Binding-site contacts:
Ligand atom OAC contacts residue ASN141 of chain 1.C at 2.6 Å (h-bond).
Ligand atom CAH contacts residue TYR153 of chain 1.C at 3.6 Å (hydrophobic).
Ligand atom CAE contacts residue VAL91 of chain 1.C at 3.9 Å (hydrophobic).
Ligand atom CAL contacts residue NAD1 of chain 1.L at 4.0 Å.
Ligand atom CAK contacts residue THR142 of chain 1.C at 3.1 Å.
Ligand atom OAC contacts residue PRO183 of chain 1.C at 3.8 Å.
Ligand atom CAJ contacts residue HIS196 of chain 1.C at 3.9 Å.
Ligand atom CAE contacts residue MET150 of chain 1.C at 3.2 Å (hydrophobic).
Ligand atom OAB contacts residue SER140 of chain 1.C at 2.8 Å (h-bond).
Ligand atom OAC contacts residue SER140 of chain 1.C at 3.2 Å (h-bond).
Ligand atom CAA contacts residue LEU185 of chain 1.C at 4.1 Å (hydrophobic).
Ligand atom CAD contacts residue HIS196 of chain 1.C at 3.6 Å.
Ligand atom OAC contacts residue THR142 of chain 1.C at 3.1 Å.
Ligand atom CAI contacts residue THR142 of chain 1.C at 3.7 Å.
Ligand atom OAB contacts residue THR142 of chain 1.C at 4.0 Å.
Ligand atom CAK contacts residue SER140 of chain 1.C at 4.1 Å.
Ligand atom OAB contacts residue NAD1 of chain 1.L at 2.7 Å.
Ligand atom CAJ contacts residue LEU185 of chain 1.C at 4.0 Å (hydrophobic).
Ligand atom CAK contacts residue ASN141 of chain 1.C at 3.6 Å.
Ligand atom CAE contacts residue HIS196 of chain 1.C at 3.5 Å.
Ligand atom CAD contacts residue LEU185 of chain 1.C at 3.7 Å (hydrophobic).
Ligand atom OAC contacts residue NAD1 of chain 1.L at 4.1 Å.
Ligand atom OAG contacts residue VAL91 of chain 1.C at 3.3 Å.
Ligand atom OAG contacts residue TYR153 of chain 1.C at 3.8 Å.
Ligand atom CAL contacts residue THR142 of chain 1.C at 3.5 Å.
Ligand atom NAF contacts residue LEU185 of chain 1.C at 4.0 Å.
Ligand atom CAA contacts residue MET244 of chain 1.C at 3.9 Å (hydrophobic).
Ligand atom CAH contacts residue SER140 of chain 1.C at 3.7 Å.
Ligand atom CAH contacts residue MET150 of chain 1.C at 3.8 Å (hydrophobic).
Ligand atom OAG contacts residue NAD1 of chain 1.L at 4.0 Å.
Ligand atom CAH contacts residue THR142 of chain 1.C at 3.9 Å.
Ligand atom OAB contacts residue TYR153 of chain 1.C at 2.8 Å (h-bond).
Ligand atom CAJ contacts residue MET150 of chain 1.C at 3.8 Å (hydrophobic).
Ligand atom CAI contacts residue LEU185 of chain 1.C at 4.1 Å (hydrophobic).
Ligand atom OAC contacts residue GLY184 of chain 1.C at 4.1 Å.
Ligand atom CAH contacts residue NAD1 of chain 1.L at 3.4 Å.
Ligand atom CAA contacts residue THR147 of chain 1.C at 4.1 Å.
Ligand atom CAI contacts residue ASN141 of chain 1.C at 3.9 Å.
Ligand atom OAG contacts residue MET150 of chain 1.C at 3.1 Å.
Ligand atom CAA contacts residue ASN141 of chain 1.C at 3.2 Å.

Sequence of chain 1.C:
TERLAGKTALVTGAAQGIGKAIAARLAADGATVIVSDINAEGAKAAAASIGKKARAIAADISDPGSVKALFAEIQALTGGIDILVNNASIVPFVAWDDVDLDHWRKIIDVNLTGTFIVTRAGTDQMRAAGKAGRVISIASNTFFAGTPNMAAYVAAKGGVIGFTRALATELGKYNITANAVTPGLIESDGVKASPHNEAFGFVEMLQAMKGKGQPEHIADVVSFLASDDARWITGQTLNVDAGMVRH

A protein and the small-molecule ligand that binds it are described below.
Small molecule (SMILES): Cc1ncc2c(c1O)C(=O)OC2